Binding-site contacts:
Ligand atom C21 contacts residue ASN61 of chain 1.B at 3.3 Å.
Ligand atom C20 contacts residue PHE232 of chain 1.B at 3.9 Å (hydrophobic).
Ligand atom C1 contacts residue LEU60 of chain 1.B at 3.7 Å (hydrophobic).
Ligand atom C2 contacts residue GLN67 of chain 1.B at 3.1 Å.
Ligand atom C1 contacts residue ALA64 of chain 1.B at 4.0 Å (hydrophobic).
Ligand atom C12 contacts residue ASN61 of chain 1.B at 3.4 Å.
Ligand atom C4 contacts residue LEU101 of chain 1.B at 3.6 Å (hydrophobic).
Ligand atom C16 contacts residue PHE232 of chain 1.B at 3.4 Å (hydrophobic).
Ligand atom C15 contacts residue LEU229 of chain 1.B at 4.0 Å (hydrophobic).
Ligand atom C20 contacts residue THR236 of chain 1.B at 3.6 Å.
Ligand atom C3 contacts residue GLN67 of chain 1.B at 3.5 Å.
Ligand atom C6 contacts residue MET98 of chain 1.B at 4.0 Å (hydrophobic).
Ligand atom C18 contacts residue ASN61 of chain 1.B at 3.9 Å.
Ligand atom C6 contacts residue MET143 of chain 1.B at 3.8 Å (hydrophobic).
Ligand atom C17 contacts residue MET136 of chain 1.B at 3.8 Å (hydrophobic).
Ligand atom C16 contacts residue MET136 of chain 1.B at 3.8 Å (hydrophobic).
Ligand atom C15 contacts residue MET136 of chain 1.B at 3.8 Å (hydrophobic).
Ligand atom C7 contacts residue MET143 of chain 1.B at 3.9 Å (hydrophobic).
Ligand atom O20 contacts residue THR236 of chain 1.B at 2.8 Å (h-bond).
Ligand atom C2 contacts residue LEU63 of chain 1.B at 3.9 Å (hydrophobic).
Ligand atom C19 contacts residue ALA64 of chain 1.B at 3.7 Å (hydrophobic).
Ligand atom O3 contacts residue LEU101 of chain 1.B at 3.9 Å.
Ligand atom C21 contacts residue THR236 of chain 1.B at 3.7 Å.
Ligand atom C18 contacts residue MET98 of chain 1.B at 3.7 Å (hydrophobic).
Ligand atom C19 contacts residue LEU101 of chain 1.B at 3.7 Å (hydrophobic).
Ligand atom C8 contacts residue MET98 of chain 1.B at 3.9 Å (hydrophobic).
Ligand atom C14 contacts residue MET136 of chain 1.B at 4.0 Å (hydrophobic).
Ligand atom C11 contacts residue LEU60 of chain 1.B at 3.8 Å (hydrophobic).
Ligand atom O3 contacts residue LEU105 of chain 1.B at 3.8 Å.
Ligand atom C18 contacts residue CYS233 of chain 1.B at 3.8 Å (hydrophobic).
Ligand atom O20 contacts residue CYS233 of chain 1.B at 3.3 Å.
Ligand atom C12 contacts residue LEU60 of chain 1.B at 3.7 Å (hydrophobic).
Ligand atom C4 contacts residue PHE120 of chain 1.B at 3.9 Å (hydrophobic).
Ligand atom C3 contacts residue PHE120 of chain 1.B at 3.7 Å (hydrophobic).
Ligand atom C7 contacts residue MET98 of chain 1.B at 4.0 Å (hydrophobic).
Ligand atom O3 contacts residue PHE120 of chain 1.B at 3.7 Å.
Ligand atom C11 contacts residue ASN61 of chain 1.B at 3.9 Å.
Ligand atom O3 contacts residue GLN67 of chain 1.B at 3.4 Å (h-bond).
Ligand atom O3 contacts residue ARG108 of chain 1.B at 2.8 Å (salt-bridge).
Ligand atom O20 contacts residue PHE232 of chain 1.B at 3.3 Å.

The protein below binds the small molecule below.
Small molecule (SMILES): CC(=O)[C@H]1CC[C@H]2[C@@H]3CCC4=CC(=O)CC[C@]4(C)[C@H]3CC[C@]12C

Sequence of chain 1.B:
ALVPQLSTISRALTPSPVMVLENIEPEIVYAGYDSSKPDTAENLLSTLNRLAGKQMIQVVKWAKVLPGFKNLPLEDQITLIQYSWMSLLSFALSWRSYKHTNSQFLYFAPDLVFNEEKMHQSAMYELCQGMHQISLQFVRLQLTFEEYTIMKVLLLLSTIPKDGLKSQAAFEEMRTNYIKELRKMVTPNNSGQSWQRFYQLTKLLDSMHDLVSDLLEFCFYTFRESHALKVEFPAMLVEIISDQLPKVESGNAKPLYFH